A small-molecule ligand and the protein it binds are described below.
Small molecule (SMILES): CC(=O)N[C@@H]1[C@@H](O)[C@H](O)[C@@H](CO)O[C@H]1O

Binding-site contacts:
Ligand atom O5 contacts residue ASN443 of chain 1.A at 3.6 Å (h-bond).
Ligand atom O6 contacts residue SER413 of chain 1.A at 4.3 Å.
Ligand atom O6 contacts residue SER445 of chain 1.A at 3.0 Å (h-bond).
Ligand atom C2 contacts residue ASN414 of chain 1.A at 4.3 Å.
Ligand atom C6 contacts residue SER445 of chain 1.A at 3.7 Å.
Ligand atom C6 contacts residue ASN443 of chain 1.A at 2.9 Å.
Ligand atom C2 contacts residue ASN443 of chain 1.A at 3.8 Å.
Ligand atom C4 contacts residue ASN443 of chain 1.A at 1.3 Å.
Ligand atom C5 contacts residue ASN443 of chain 1.A at 2.5 Å.
Ligand atom C1 contacts residue ASN443 of chain 1.A at 4.2 Å.
Ligand atom O5 contacts residue ASN414 of chain 1.A at 3.7 Å.
Ligand atom C4 contacts residue ASN414 of chain 1.A at 4.0 Å.
Ligand atom O6 contacts residue GLY446 of chain 1.A at 4.5 Å.
Ligand atom N2 contacts residue ASN414 of chain 1.A at 4.3 Å.
Ligand atom O3 contacts residue ASN443 of chain 1.A at 2.9 Å (h-bond).
Ligand atom C3 contacts residue ASN414 of chain 1.A at 3.2 Å.
Ligand atom O7 contacts residue GLN373 of chain 1.A at 4.2 Å.
Ligand atom C6 contacts residue ASN414 of chain 1.A at 4.3 Å.
Ligand atom C1 contacts residue ASN414 of chain 1.A at 3.5 Å.
Ligand atom O7 contacts residue ASN414 of chain 1.A at 4.4 Å.
Ligand atom O6 contacts residue ASN414 of chain 1.A at 4.3 Å.
Ligand atom O3 contacts residue ASN414 of chain 1.A at 3.1 Å (h-bond).
Ligand atom C5 contacts residue ASN414 of chain 1.A at 3.4 Å.
Ligand atom C3 contacts residue ASN443 of chain 1.A at 2.5 Å.
Ligand atom O6 contacts residue ASN443 of chain 1.A at 3.1 Å (h-bond).

Sequence of chain 1.A:
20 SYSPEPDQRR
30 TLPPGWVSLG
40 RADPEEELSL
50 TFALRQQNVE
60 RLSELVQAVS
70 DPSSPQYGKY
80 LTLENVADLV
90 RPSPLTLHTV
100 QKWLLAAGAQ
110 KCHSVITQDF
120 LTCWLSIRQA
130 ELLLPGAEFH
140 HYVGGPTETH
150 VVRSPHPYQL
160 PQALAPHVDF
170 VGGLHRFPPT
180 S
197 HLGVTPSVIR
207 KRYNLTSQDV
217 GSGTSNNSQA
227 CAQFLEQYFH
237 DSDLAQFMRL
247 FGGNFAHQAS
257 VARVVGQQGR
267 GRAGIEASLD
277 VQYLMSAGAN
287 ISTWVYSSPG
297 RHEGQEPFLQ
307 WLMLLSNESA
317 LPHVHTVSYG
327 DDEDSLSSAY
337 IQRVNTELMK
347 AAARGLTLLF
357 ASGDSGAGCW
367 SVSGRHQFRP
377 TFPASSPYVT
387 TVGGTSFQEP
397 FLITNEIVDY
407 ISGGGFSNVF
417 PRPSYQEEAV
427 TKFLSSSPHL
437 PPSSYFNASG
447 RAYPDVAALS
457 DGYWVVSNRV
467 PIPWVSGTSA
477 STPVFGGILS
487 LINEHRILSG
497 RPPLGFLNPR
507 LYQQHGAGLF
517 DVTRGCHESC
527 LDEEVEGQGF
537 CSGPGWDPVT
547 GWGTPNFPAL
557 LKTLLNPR